Binding-site contacts:
Ligand atom N32 contacts residue GLN62 of chain 1.B at 2.7 Å (h-bond).
Ligand atom C11 contacts residue LYS18 of chain 1.B at 3.6 Å.
Ligand atom N32 contacts residue PHE152 of chain 1.B at 3.3 Å.
Ligand atom C23 contacts residue ALA150 of chain 1.B at 3.1 Å (hydrophobic).
Ligand atom N6 contacts residue GLU88 of chain 1.B at 3.0 Å (salt-bridge).
Ligand atom C24 contacts residue ALA150 of chain 1.B at 3.4 Å (hydrophobic).
Ligand atom C19 contacts residue GLY93 of chain 1.B at 3.7 Å.
Ligand atom C26 contacts residue LEU55 of chain 1.B at 3.5 Å (hydrophobic).
Ligand atom C29 contacts residue GLY153 of chain 1.B at 3.7 Å.
Ligand atom O35 contacts residue PHE152 of chain 1.B at 3.3 Å (h-bond).
Ligand atom N6 contacts residue ALA37 of chain 1.B at 3.5 Å.
Ligand atom N34 contacts residue LYS39 of chain 1.B at 2.5 Å (salt-bridge).
Ligand atom C23 contacts residue PHE152 of chain 1.B at 3.3 Å (hydrophobic).
Ligand atom C30 contacts residue LYS39 of chain 1.B at 3.3 Å.
Ligand atom C33 contacts residue PHE152 of chain 1.B at 3.3 Å (hydrophobic).
Ligand atom C12 contacts residue VAL24 of chain 1.B at 3.5 Å (hydrophobic).
Ligand atom O16 contacts residue TYR89 of chain 1.B at 3.7 Å.
Ligand atom C27 contacts residue LEU85 of chain 1.B at 3.6 Å (hydrophobic).
Ligand atom C29 contacts residue LEU85 of chain 1.B at 3.5 Å (hydrophobic).
Ligand atom C9 contacts residue VAL24 of chain 1.B at 3.6 Å (hydrophobic).
Ligand atom C22 contacts residue PHE152 of chain 1.B at 3.5 Å (hydrophobic).
Ligand atom N34 contacts residue PHE152 of chain 1.B at 3.5 Å (h-bond).
Ligand atom C18 contacts residue ALA90 of chain 1.B at 3.3 Å (hydrophobic).
Ligand atom C26 contacts residue LEU85 of chain 1.B at 3.5 Å (hydrophobic).
Ligand atom C19 contacts residue ALA90 of chain 1.B at 3.7 Å (hydrophobic).
Ligand atom C30 contacts residue GLY153 of chain 1.B at 3.7 Å.
Ligand atom C29 contacts residue LYS39 of chain 1.B at 3.4 Å.
Ligand atom C21 contacts residue LYS39 of chain 1.B at 3.3 Å.
Ligand atom O16 contacts residue ALA90 of chain 1.B at 2.7 Å (h-bond).
Ligand atom C33 contacts residue LYS39 of chain 1.B at 3.7 Å.
Ligand atom C30 contacts residue LEU85 of chain 1.B at 3.6 Å (hydrophobic).
Ligand atom C33 contacts residue GLN62 of chain 1.B at 3.7 Å.
Ligand atom C13 contacts residue VAL24 of chain 1.B at 3.6 Å (hydrophobic).
Ligand atom C5 contacts residue GLU88 of chain 1.B at 3.6 Å.
Ligand atom C27 contacts residue LEU55 of chain 1.B at 3.3 Å (hydrophobic).
Ligand atom C31 contacts residue GLN62 of chain 1.B at 3.6 Å.
Ligand atom O14 contacts residue LYS39 of chain 1.B at 2.8 Å (salt-bridge).
Ligand atom C8 contacts residue VAL24 of chain 1.B at 3.5 Å (hydrophobic).
Ligand atom C12 contacts residue LYS18 of chain 1.B at 3.5 Å.
Ligand atom C13 contacts residue LYS39 of chain 1.B at 3.6 Å.

This small molecule binds to this protein.
Small molecule (SMILES): CCOC(=O)c1[nH]cc2c1NC1=C(C(=O)CCC1)[C@H]2c1cccc(Oc2nc3ccccc3[nH]2)c1

Sequence of chain 1.B:
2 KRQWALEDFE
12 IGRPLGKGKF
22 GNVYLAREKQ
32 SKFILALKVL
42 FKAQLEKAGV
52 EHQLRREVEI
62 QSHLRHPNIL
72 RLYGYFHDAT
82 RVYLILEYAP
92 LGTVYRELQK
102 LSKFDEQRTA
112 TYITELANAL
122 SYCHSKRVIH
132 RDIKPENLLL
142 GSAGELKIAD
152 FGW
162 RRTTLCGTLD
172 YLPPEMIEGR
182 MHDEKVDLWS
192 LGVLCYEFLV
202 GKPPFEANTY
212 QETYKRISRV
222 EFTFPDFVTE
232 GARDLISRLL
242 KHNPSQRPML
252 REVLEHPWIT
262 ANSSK